Sequence of chain 1.A:
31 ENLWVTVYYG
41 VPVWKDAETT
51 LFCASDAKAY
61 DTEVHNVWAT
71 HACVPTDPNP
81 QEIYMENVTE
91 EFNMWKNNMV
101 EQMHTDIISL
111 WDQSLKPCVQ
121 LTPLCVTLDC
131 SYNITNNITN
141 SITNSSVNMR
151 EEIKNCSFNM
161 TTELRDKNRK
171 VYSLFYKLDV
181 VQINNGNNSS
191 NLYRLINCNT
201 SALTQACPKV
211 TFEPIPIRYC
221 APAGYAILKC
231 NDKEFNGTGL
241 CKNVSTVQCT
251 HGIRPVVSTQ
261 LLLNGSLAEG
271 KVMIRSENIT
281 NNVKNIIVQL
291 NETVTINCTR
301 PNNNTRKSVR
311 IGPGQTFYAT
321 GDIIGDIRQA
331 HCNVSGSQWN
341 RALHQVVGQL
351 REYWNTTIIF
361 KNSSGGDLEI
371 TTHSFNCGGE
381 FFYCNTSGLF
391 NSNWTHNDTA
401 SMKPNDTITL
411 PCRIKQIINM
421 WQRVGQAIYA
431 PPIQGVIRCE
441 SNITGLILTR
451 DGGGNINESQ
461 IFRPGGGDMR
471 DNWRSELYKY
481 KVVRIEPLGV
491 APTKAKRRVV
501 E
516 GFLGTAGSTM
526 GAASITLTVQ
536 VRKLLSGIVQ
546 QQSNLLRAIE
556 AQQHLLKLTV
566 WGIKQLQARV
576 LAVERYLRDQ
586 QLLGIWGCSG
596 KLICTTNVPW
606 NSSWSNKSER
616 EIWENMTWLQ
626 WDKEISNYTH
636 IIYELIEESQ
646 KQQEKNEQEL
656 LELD

This protein binds this small molecule.
Small molecule (SMILES): CC(=O)N[C@H]1[C@H](O[C@H]2[C@H](O)[C@@H](NC(C)=O)CO[C@@H]2CO)O[C@H](CO)[C@@H](O)[C@@H]1O

Binding-site contacts:
Ligand atom O5 contacts residue ILE196 of chain 1.C at 4.4 Å.
Ligand atom N2 contacts residue ASN199 of chain 1.C at 2.9 Å (h-bond).
Ligand atom O5 contacts residue ASN199 of chain 1.C at 2.4 Å (h-bond).
Ligand atom C7 contacts residue ARG194 of chain 1.C at 4.2 Å.
Ligand atom C6 contacts residue ASN199 of chain 1.C at 4.3 Å.
Ligand atom C2 contacts residue ASN199 of chain 1.C at 2.5 Å.
Ligand atom C1 contacts residue ASN199 of chain 1.C at 1.4 Å.
Ligand atom C1 contacts residue ARG194 of chain 1.C at 4.0 Å.
Ligand atom C8 contacts residue ARG310 of chain 1.A at 4.3 Å.
Ligand atom C4 contacts residue ASN199 of chain 1.C at 4.2 Å.
Ligand atom C5 contacts residue THR200 of chain 1.C at 3.8 Å.
Ligand atom N2 contacts residue ARG194 of chain 1.C at 4.2 Å.
Ligand atom O6 contacts residue VAL181 of chain 1.C at 3.7 Å.
Ligand atom N2 contacts residue ARG310 of chain 1.A at 3.7 Å.
Ligand atom C2 contacts residue ARG194 of chain 1.C at 3.6 Å.
Ligand atom O7 contacts residue ASN199 of chain 1.C at 4.5 Å.
Ligand atom O5 contacts residue THR200 of chain 1.C at 3.4 Å (h-bond).
Ligand atom O5 contacts residue ARG194 of chain 1.C at 4.2 Å.
Ligand atom C3 contacts residue ASN199 of chain 1.C at 3.8 Å.
Ligand atom C1 contacts residue ARG310 of chain 1.A at 4.1 Å.
Ligand atom O7 contacts residue ARG194 of chain 1.C at 3.7 Å.
Ligand atom C7 contacts residue ASN199 of chain 1.C at 3.9 Å.
Ligand atom C1 contacts residue THR200 of chain 1.C at 3.3 Å.
Ligand atom C5 contacts residue ASN199 of chain 1.C at 3.7 Å.

Sequence of chain 1.C:
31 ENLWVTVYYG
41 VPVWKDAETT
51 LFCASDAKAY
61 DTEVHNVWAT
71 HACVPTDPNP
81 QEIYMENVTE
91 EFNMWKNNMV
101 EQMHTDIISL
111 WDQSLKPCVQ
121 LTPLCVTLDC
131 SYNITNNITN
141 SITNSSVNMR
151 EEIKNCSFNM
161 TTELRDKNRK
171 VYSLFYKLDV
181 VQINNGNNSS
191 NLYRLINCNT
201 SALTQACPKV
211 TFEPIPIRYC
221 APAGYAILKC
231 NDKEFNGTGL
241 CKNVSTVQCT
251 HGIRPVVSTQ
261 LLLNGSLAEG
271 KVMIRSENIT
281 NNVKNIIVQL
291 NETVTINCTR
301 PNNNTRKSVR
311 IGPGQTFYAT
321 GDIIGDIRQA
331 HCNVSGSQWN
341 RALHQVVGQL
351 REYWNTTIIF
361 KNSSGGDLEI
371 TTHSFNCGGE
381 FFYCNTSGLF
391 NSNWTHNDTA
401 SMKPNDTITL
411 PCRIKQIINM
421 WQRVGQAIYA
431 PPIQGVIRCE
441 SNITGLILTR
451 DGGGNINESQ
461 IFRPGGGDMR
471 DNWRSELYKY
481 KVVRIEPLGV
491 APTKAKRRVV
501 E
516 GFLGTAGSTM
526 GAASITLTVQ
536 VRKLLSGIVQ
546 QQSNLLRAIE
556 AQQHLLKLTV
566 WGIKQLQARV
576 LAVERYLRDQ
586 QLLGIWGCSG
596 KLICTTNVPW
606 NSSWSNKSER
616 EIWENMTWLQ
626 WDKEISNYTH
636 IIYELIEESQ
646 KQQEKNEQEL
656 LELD